A protein and the small-molecule ligand that binds it are described below.
Small molecule (SMILES): NC[C@@H](c1ccc(Cl)cc1)c1ccc(-c2cn[nH]c2)cc1

Sequence of chain 1.A:
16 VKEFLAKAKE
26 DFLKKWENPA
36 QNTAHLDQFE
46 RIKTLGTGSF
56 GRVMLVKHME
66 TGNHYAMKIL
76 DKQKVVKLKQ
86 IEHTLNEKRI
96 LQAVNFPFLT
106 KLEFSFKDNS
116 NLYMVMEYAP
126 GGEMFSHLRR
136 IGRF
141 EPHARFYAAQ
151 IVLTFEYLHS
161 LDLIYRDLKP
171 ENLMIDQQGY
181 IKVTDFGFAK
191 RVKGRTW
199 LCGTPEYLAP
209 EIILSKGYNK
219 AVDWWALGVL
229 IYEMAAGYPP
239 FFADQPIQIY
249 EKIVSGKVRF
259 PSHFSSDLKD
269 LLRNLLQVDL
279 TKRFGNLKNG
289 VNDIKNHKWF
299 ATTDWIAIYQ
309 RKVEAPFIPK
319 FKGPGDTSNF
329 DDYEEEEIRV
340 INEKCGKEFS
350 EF

Binding-site contacts:
Ligand atom N19 contacts residue TYR123 of chain 1.A at 3.4 Å.
Ligand atom C21 contacts residue MET121 of chain 1.A at 3.6 Å (hydrophobic).
Ligand atom C4 contacts residue VAL58 of chain 1.A at 3.9 Å (hydrophobic).
Ligand atom N20 contacts residue TYR123 of chain 1.A at 3.8 Å.
Ligand atom N1 contacts residue GLU171 of chain 1.A at 3.4 Å (salt-bridge).
Ligand atom C14 contacts residue MET174 of chain 1.A at 3.9 Å (hydrophobic).
Ligand atom N20 contacts residue ALA71 of chain 1.A at 3.1 Å.
Ligand atom C15 contacts residue THR184 of chain 1.A at 3.4 Å.
Ligand atom N19 contacts residue ALA71 of chain 1.A at 3.4 Å.
Ligand atom C2 contacts residue GLU171 of chain 1.A at 3.2 Å.
Ligand atom CL8 contacts residue LYS73 of chain 1.A at 3.9 Å.
Ligand atom C10 contacts residue VAL58 of chain 1.A at 3.6 Å (hydrophobic).
Ligand atom N20 contacts residue ALA124 of chain 1.A at 3.6 Å.
Ligand atom C18 contacts residue ALA71 of chain 1.A at 3.7 Å (hydrophobic).
Ligand atom C2 contacts residue ASN172 of chain 1.A at 3.5 Å.
Ligand atom N19 contacts residue GLU122 of chain 1.A at 3.4 Å (salt-bridge).
Ligand atom C10 contacts residue GLY51 of chain 1.A at 3.6 Å.
Ligand atom C16 contacts residue THR184 of chain 1.A at 3.4 Å.
Ligand atom C2 contacts residue GLU128 of chain 1.A at 3.8 Å.
Ligand atom C7 contacts residue VAL58 of chain 1.A at 3.9 Å (hydrophobic).
Ligand atom N19 contacts residue ALA124 of chain 1.A at 2.9 Å (h-bond).
Ligand atom C16 contacts residue VAL58 of chain 1.A at 3.9 Å (hydrophobic).
Ligand atom C6 contacts residue ASP185 of chain 1.A at 3.5 Å.
Ligand atom C21 contacts residue ALA71 of chain 1.A at 3.3 Å (hydrophobic).
Ligand atom C5 contacts residue ASP185 of chain 1.A at 3.6 Å.
Ligand atom C9 contacts residue THR52 of chain 1.A at 3.6 Å.
Ligand atom C9 contacts residue GLY53 of chain 1.A at 3.9 Å.
Ligand atom C10 contacts residue THR52 of chain 1.A at 3.6 Å.
Ligand atom N20 contacts residue GLU122 of chain 1.A at 2.7 Å (salt-bridge).
Ligand atom C17 contacts residue ALA71 of chain 1.A at 3.7 Å (hydrophobic).
Ligand atom C21 contacts residue GLU122 of chain 1.A at 3.8 Å.
Ligand atom C3 contacts residue GLU128 of chain 1.A at 3.9 Å.
Ligand atom N1 contacts residue ASN172 of chain 1.A at 3.2 Å (h-bond).
Ligand atom C6 contacts residue LYS73 of chain 1.A at 3.9 Å.
Ligand atom C18 contacts residue MET174 of chain 1.A at 3.8 Å (hydrophobic).
Ligand atom C9 contacts residue VAL58 of chain 1.A at 3.6 Å (hydrophobic).
Ligand atom C12 contacts residue GLU128 of chain 1.A at 3.9 Å.
Ligand atom CL8 contacts residue GLY56 of chain 1.A at 3.8 Å.
Ligand atom C13 contacts residue MET174 of chain 1.A at 3.5 Å (hydrophobic).
Ligand atom C9 contacts residue GLY51 of chain 1.A at 3.9 Å.